The small molecule below binds the protein below.
Small molecule (SMILES): Oc1ccc(Br)cc1

Binding-site contacts:
Ligand atom C2 contacts residue THR93 of chain 1.A at 3.5 Å.
Ligand atom C5 contacts residue FDE1 of chain 1.C at 4.1 Å.
Ligand atom BR4 contacts residue PHE21 of chain 1.A at 3.8 Å.
Ligand atom BR4 contacts residue PHE24 of chain 1.A at 4.1 Å.
Ligand atom BR4 contacts residue FDE1 of chain 1.C at 3.3 Å.
Ligand atom C3 contacts residue LEU92 of chain 1.A at 4.5 Å (hydrophobic).
Ligand atom C3 contacts residue THR93 of chain 1.A at 4.5 Å.
Ligand atom C5 contacts residue GLU31 of chain 1.A at 4.3 Å.
Ligand atom C4 contacts residue FDE1 of chain 1.C at 3.3 Å.
Ligand atom C1 contacts residue LEU92 of chain 1.A at 3.9 Å (hydrophobic).
Ligand atom C6 contacts residue FDE1 of chain 1.C at 4.2 Å.
Ligand atom C4 contacts residue ASN96 of chain 1.A at 4.2 Å.
Ligand atom O1 contacts residue GLY91 of chain 1.A at 4.0 Å.
Ligand atom C6 contacts residue LEU92 of chain 1.A at 4.3 Å (hydrophobic).
Ligand atom C2 contacts residue FDE1 of chain 1.C at 4.2 Å.
Ligand atom C1 contacts residue ASN96 of chain 1.A at 3.1 Å.
Ligand atom C3 contacts residue FDE1 of chain 1.C at 3.3 Å.
Ligand atom C5 contacts residue PHE35 of chain 1.A at 4.0 Å (hydrophobic).
Ligand atom C1 contacts residue THR93 of chain 1.A at 4.1 Å.
Ligand atom C3 contacts residue PHE97 of chain 1.A at 3.6 Å (hydrophobic).
Ligand atom O1 contacts residue LEU92 of chain 1.A at 3.5 Å.
Ligand atom C5 contacts residue ASN96 of chain 1.A at 4.1 Å.
Ligand atom O1 contacts residue THR93 of chain 1.A at 3.1 Å (h-bond).
Ligand atom C6 contacts residue GLU31 of chain 1.A at 4.1 Å.
Ligand atom C6 contacts residue ASN96 of chain 1.A at 3.5 Å.
Ligand atom BR4 contacts residue LEU100 of chain 1.A at 3.9 Å.
Ligand atom C6 contacts residue ASN34 of chain 1.A at 4.0 Å.
Ligand atom O1 contacts residue ASN96 of chain 1.A at 2.9 Å (h-bond).
Ligand atom C3 contacts residue ASN96 of chain 1.A at 3.8 Å.
Ligand atom C2 contacts residue ASN96 of chain 1.A at 3.2 Å.
Ligand atom C2 contacts residue PHE97 of chain 1.A at 3.6 Å (hydrophobic).
Ligand atom C2 contacts residue LEU92 of chain 1.A at 3.9 Å (hydrophobic).

Sequence of chain 1.A:
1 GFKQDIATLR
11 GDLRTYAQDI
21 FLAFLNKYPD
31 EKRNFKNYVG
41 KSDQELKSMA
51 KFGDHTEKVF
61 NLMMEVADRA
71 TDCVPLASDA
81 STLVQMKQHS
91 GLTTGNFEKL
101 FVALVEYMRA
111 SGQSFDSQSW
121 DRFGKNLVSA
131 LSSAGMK